Binding-site contacts:
Ligand atom N4 contacts residue DG1 of chain 1.J at 2.8 Å (h-bond).
Ligand atom N1 contacts residue DC6 of chain 1.J at 2.9 Å (h-bond).
Ligand atom N6 contacts residue DT5 of chain 1.J at 2.9 Å (h-bond).
Ligand atom OP1 contacts residue HIS102 of chain 1.C at 3.1 Å (h-bond).
Ligand atom N2 contacts residue DC6 of chain 1.J at 2.7 Å (h-bond).
Ligand atom C8 contacts residue ZN1 of chain 1.S at 3.2 Å.
Ligand atom N1 contacts residue DC2 of chain 1.J at 2.8 Å (h-bond).
Ligand atom OP1 contacts residue LEU101 of chain 1.C at 2.8 Å (h-bond).
Ligand atom C5 contacts residue ZN1 of chain 1.S at 3.3 Å.
Ligand atom N2 contacts residue DG3 of chain 1.J at 3.3 Å.
Ligand atom O2 contacts residue DG3 of chain 1.J at 2.7 Å (h-bond).
Ligand atom O5' contacts residue LEU101 of chain 1.C at 3.4 Å (h-bond).
Ligand atom OP2 contacts residue ARG54 of chain 1.C at 3.1 Å (salt-bridge).
Ligand atom OP1 contacts residue ALA103 of chain 1.C at 3.2 Å (h-bond).
Ligand atom N1 contacts residue DT5 of chain 1.J at 2.8 Å (h-bond).
Ligand atom N3 contacts residue DG1 of chain 1.J at 2.8 Å (h-bond).
Ligand atom OP2 contacts residue ARG5 of chain 1.C at 3.1 Å (salt-bridge).
Ligand atom O2 contacts residue DA4 of chain 1.J at 3.3 Å.
Ligand atom N1 contacts residue DG3 of chain 1.J at 3.4 Å.
Ligand atom P contacts residue ZN1 of chain 1.O at 3.1 Å.
Ligand atom O4 contacts residue DA4 of chain 1.J at 2.9 Å (h-bond).
Ligand atom OP1 contacts residue TYR83 of chain 1.C at 3.3 Å.
Ligand atom OP1 contacts residue SER84 of chain 1.C at 2.7 Å (h-bond).
Ligand atom O5' contacts residue HIS127 of chain 1.C at 3.0 Å.
Ligand atom N3 contacts residue DG3 of chain 1.J at 2.7 Å (h-bond).
Ligand atom OP1 contacts residue ZN1 of chain 1.O at 1.8 Å.
Ligand atom C5' contacts residue ARG5 of chain 1.C at 3.3 Å.
Ligand atom N3 contacts residue DA4 of chain 1.J at 2.7 Å (h-bond).
Ligand atom O6 contacts residue DC6 of chain 1.J at 2.8 Å (h-bond).
Ligand atom N4 contacts residue ASP51 of chain 1.C at 3.3 Å (salt-bridge).
Ligand atom O2 contacts residue DG1 of chain 1.J at 2.8 Å (h-bond).
Ligand atom N4 contacts residue DG3 of chain 1.J at 2.8 Å (h-bond).
Ligand atom N7 contacts residue ZN1 of chain 1.S at 2.2 Å.
Ligand atom OP1 contacts residue HIS127 of chain 1.C at 3.0 Å (h-bond).
Ligand atom N3 contacts residue DG3 of chain 1.J at 3.3 Å.
Ligand atom C2 contacts residue DT5 of chain 1.J at 3.4 Å.
Ligand atom OP2 contacts residue ARG54 of chain 1.C at 3.1 Å (salt-bridge).
Ligand atom N2 contacts residue DC2 of chain 1.J at 3.1 Å (h-bond).
Ligand atom O2 contacts residue DA4 of chain 1.J at 3.1 Å.
Ligand atom C2 contacts residue DC2 of chain 1.J at 3.4 Å.

This small molecule binds to this protein.
Small molecule (SMILES): Cc1cn([C@H]2C[C@H](O[P](=O)(O)OC[C@H]3O[C@@H](n4ccc(N)nc4=O)C[C@@H]3O[P](=O)(O)OC[C@H]3O[C@@H](n4cnc5c(=O)nc(N)[nH]c54)C[C@@H]3O[P](=O)(O)OC[C@H]3O[C@@H](n4ccc(N)nc4=O)C[C@@H]3O)[C@@H](CO[P](=O)(O)O[C@H]3C[C@H](n4cnc5c(N)ncnc54)O[C@@H]3CO[P](=O)(O)O[C@H]3C[C@H](n4cnc5c(=O)nc(N)[nH]c54)O[C@@H]3CO[P](=O)(O)O[C@H]3C[C@H](n4ccc(N)nc4=O)O[C@@H]3CO)O2)c(=O)[nH]c1=O

Sequence of chain 1.C:
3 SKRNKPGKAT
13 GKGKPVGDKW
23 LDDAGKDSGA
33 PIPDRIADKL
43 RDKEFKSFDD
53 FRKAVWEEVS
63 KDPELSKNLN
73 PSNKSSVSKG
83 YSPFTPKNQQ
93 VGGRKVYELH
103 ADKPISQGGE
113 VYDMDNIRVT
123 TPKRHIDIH